Sequence of chain 1.A:
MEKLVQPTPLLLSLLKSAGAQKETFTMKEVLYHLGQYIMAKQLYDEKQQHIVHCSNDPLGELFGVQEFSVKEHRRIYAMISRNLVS

Binding-site contacts:
Ligand atom C23 contacts residue ILE38 of chain 1.A at 3.8 Å (hydrophobic).
Ligand atom C7 contacts residue GLN49 of chain 1.A at 3.8 Å.
Ligand atom C22 contacts residue ILE38 of chain 1.A at 4.0 Å (hydrophobic).
Ligand atom C6 contacts residue MET39 of chain 1.A at 3.9 Å (hydrophobic).
Ligand atom C16 contacts residue LEU31 of chain 1.A at 3.9 Å (hydrophobic).
Ligand atom CL1 contacts residue ILE76 of chain 1.A at 4.0 Å.
Ligand atom C20 contacts residue LEU31 of chain 1.A at 3.1 Å (hydrophobic).
Ligand atom C16 contacts residue HIS73 of chain 1.A at 3.8 Å.
Ligand atom C8 contacts residue MET39 of chain 1.A at 3.4 Å (hydrophobic).
Ligand atom C29 contacts residue MET39 of chain 1.A at 4.0 Å (hydrophobic).
Ligand atom C5 contacts residue VAL70 of chain 1.A at 3.9 Å (hydrophobic).
Ligand atom CL1 contacts residue ILE38 of chain 1.A at 3.6 Å.
Ligand atom C21 contacts residue GLY35 of chain 1.A at 4.0 Å.
Ligand atom C13 contacts residue VAL70 of chain 1.A at 3.6 Å (hydrophobic).
Ligand atom C9 contacts residue VAL70 of chain 1.A at 3.8 Å (hydrophobic).
Ligand atom C14 contacts residue ILE76 of chain 1.A at 3.7 Å (hydrophobic).
Ligand atom CL1 contacts residue PHE68 of chain 1.A at 3.8 Å.
Ligand atom C7 contacts residue ILE38 of chain 1.A at 4.0 Å (hydrophobic).
Ligand atom O contacts residue GLN49 of chain 1.A at 3.7 Å.
Ligand atom C13 contacts residue HIS73 of chain 1.A at 3.8 Å.
Ligand atom C8 contacts residue GLY35 of chain 1.A at 3.5 Å.
Ligand atom C15 contacts residue HIS73 of chain 1.A at 3.6 Å.
Ligand atom C14 contacts residue VAL70 of chain 1.A at 3.6 Å (hydrophobic).
Ligand atom O2 contacts residue GLN36 of chain 1.A at 3.3 Å (h-bond).
Ligand atom C3 contacts residue VAL70 of chain 1.A at 3.9 Å (hydrophobic).
Ligand atom CL contacts residue TYR77 of chain 1.A at 3.5 Å.
Ligand atom CL1 contacts residue LEU34 of chain 1.A at 3.6 Å.
Ligand atom C7 contacts residue VAL70 of chain 1.A at 3.4 Å (hydrophobic).
Ligand atom C21 contacts residue LEU31 of chain 1.A at 3.2 Å (hydrophobic).
Ligand atom C4 contacts residue GLN49 of chain 1.A at 3.9 Å.
Ligand atom C15 contacts residue LEU31 of chain 1.A at 4.0 Å (hydrophobic).
Ligand atom C7 contacts residue VAL52 of chain 1.A at 3.9 Å (hydrophobic).
Ligand atom CL contacts residue HIS73 of chain 1.A at 3.4 Å.
Ligand atom C8 contacts residue ILE38 of chain 1.A at 3.6 Å (hydrophobic).
Ligand atom O1 contacts residue VAL70 of chain 1.A at 3.6 Å.
Ligand atom C23 contacts residue VAL70 of chain 1.A at 3.6 Å (hydrophobic).
Ligand atom O3 contacts residue GLY35 of chain 1.A at 3.2 Å.
Ligand atom C14 contacts residue HIS73 of chain 1.A at 3.4 Å.
Ligand atom C24 contacts residue VAL70 of chain 1.A at 3.6 Å (hydrophobic).
Ligand atom CL contacts residue LEU31 of chain 1.A at 3.8 Å.

The protein below binds the small molecule below.
Small molecule (SMILES): COc1ccc(C2=N[C@@H](c3ccc(Cl)cc3)[C@@H](c3ccc(Cl)cc3)N2C(=O)N2CCNC(=O)C2)c(OC(C)C)c1